The small molecule below binds the protein below.
Small molecule (SMILES): N#Cc1cc2c(cc1[N+](=O)[O-])=NC(=O)C(=O)N=2

Sequence of chain 1.A:
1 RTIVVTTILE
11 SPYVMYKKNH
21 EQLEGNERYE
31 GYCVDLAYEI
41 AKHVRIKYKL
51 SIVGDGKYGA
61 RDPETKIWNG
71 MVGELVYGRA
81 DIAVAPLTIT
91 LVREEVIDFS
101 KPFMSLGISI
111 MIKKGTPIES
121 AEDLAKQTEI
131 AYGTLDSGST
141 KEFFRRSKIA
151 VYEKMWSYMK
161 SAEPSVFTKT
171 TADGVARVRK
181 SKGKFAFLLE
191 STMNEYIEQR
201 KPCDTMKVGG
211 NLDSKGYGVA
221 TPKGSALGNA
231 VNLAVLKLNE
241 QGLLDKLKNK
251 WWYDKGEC

Binding-site contacts:
Ligand atom N3 contacts residue GLU190 of chain 1.A at 3.2 Å (salt-bridge).
Ligand atom O1 contacts residue ARG93 of chain 1.A at 2.9 Å (salt-bridge).
Ligand atom C2 contacts residue PRO86 of chain 1.A at 3.7 Å (hydrophobic).
Ligand atom C6 contacts residue TYR217 of chain 1.A at 3.8 Å (hydrophobic).
Ligand atom C8 contacts residue GLU10 of chain 1.A at 3.8 Å.
Ligand atom C1 contacts residue TYR58 of chain 1.A at 3.7 Å (hydrophobic).
Ligand atom O2 contacts residue LEU87 of chain 1.A at 3.5 Å.
Ligand atom C contacts residue TYR58 of chain 1.A at 3.8 Å (hydrophobic).
Ligand atom C6 contacts residue TYR58 of chain 1.A at 3.4 Å (hydrophobic).
Ligand atom N2 contacts residue TYR58 of chain 1.A at 3.5 Å.
Ligand atom C3 contacts residue TYR58 of chain 1.A at 3.6 Å (hydrophobic).
Ligand atom C1 contacts residue ARG93 of chain 1.A at 3.8 Å.
Ligand atom C contacts residue TYR217 of chain 1.A at 3.6 Å (hydrophobic).
Ligand atom O3 contacts residue THR171 of chain 1.A at 3.0 Å (h-bond).
Ligand atom C4 contacts residue TYR58 of chain 1.A at 3.5 Å (hydrophobic).
Ligand atom O5 contacts residue MET193 of chain 1.A at 3.8 Å.
Ligand atom C3 contacts residue GLU190 of chain 1.A at 3.4 Å.
Ligand atom C2 contacts residue TYR58 of chain 1.A at 3.4 Å (hydrophobic).
Ligand atom O2 contacts residue PRO86 of chain 1.A at 3.8 Å.
Ligand atom C2 contacts residue ARG93 of chain 1.A at 3.8 Å.
Ligand atom N1 contacts residue TYR58 of chain 1.A at 3.7 Å.
Ligand atom C contacts residue GLU10 of chain 1.A at 3.7 Å.
Ligand atom C4 contacts residue PRO86 of chain 1.A at 3.5 Å (hydrophobic).
Ligand atom O2 contacts residue ARG93 of chain 1.A at 2.7 Å (salt-bridge).
Ligand atom C8 contacts residue TYR58 of chain 1.A at 3.6 Å (hydrophobic).
Ligand atom N3 contacts residue THR171 of chain 1.A at 3.9 Å.
Ligand atom C2 contacts residue THR88 of chain 1.A at 3.4 Å.
Ligand atom O1 contacts residue TYR58 of chain 1.A at 3.9 Å.
Ligand atom O2 contacts residue THR88 of chain 1.A at 2.8 Å (h-bond).
Ligand atom O5 contacts residue GLU190 of chain 1.A at 2.6 Å (salt-bridge).
Ligand atom O2 contacts residue TYR58 of chain 1.A at 3.7 Å.
Ligand atom C5 contacts residue GLU190 of chain 1.A at 3.1 Å.
Ligand atom N2 contacts residue THR88 of chain 1.A at 3.5 Å (h-bond).
Ligand atom N1 contacts residue GLU190 of chain 1.A at 3.8 Å.
Ligand atom C6 contacts residue PRO86 of chain 1.A at 3.4 Å (hydrophobic).
Ligand atom N17 contacts residue TYR217 of chain 1.A at 3.7 Å.
Ligand atom N2 contacts residue PRO86 of chain 1.A at 2.8 Å (h-bond).
Ligand atom O3 contacts residue GLU10 of chain 1.A at 3.6 Å (salt-bridge).
Ligand atom N17 contacts residue MET193 of chain 1.A at 3.6 Å.
Ligand atom C7 contacts residue GLU190 of chain 1.A at 3.5 Å.